Binding-site contacts:
Ligand atom O7 contacts residue ASN61 of chain 1.A at 3.8 Å.
Ligand atom C2 contacts residue ASN61 of chain 1.A at 2.5 Å.
Ligand atom C5 contacts residue TYR28 of chain 1.A at 4.0 Å (hydrophobic).
Ligand atom C4 contacts residue ASN61 of chain 1.A at 4.3 Å.
Ligand atom C1 contacts residue TYR28 of chain 1.A at 3.5 Å (hydrophobic).
Ligand atom C3 contacts residue ASN61 of chain 1.A at 3.8 Å.
Ligand atom C5 contacts residue ASN61 of chain 1.A at 3.6 Å.
Ligand atom C1 contacts residue ASN61 of chain 1.A at 1.4 Å.
Ligand atom C7 contacts residue ASN61 of chain 1.A at 3.3 Å.
Ligand atom C2 contacts residue TYR28 of chain 1.A at 4.5 Å (hydrophobic).
Ligand atom N2 contacts residue ASN61 of chain 1.A at 2.8 Å (h-bond).
Ligand atom C8 contacts residue ASN61 of chain 1.A at 3.6 Å.
Ligand atom N2 contacts residue TYR28 of chain 1.A at 4.4 Å.
Ligand atom O5 contacts residue ASN61 of chain 1.A at 2.4 Å (h-bond).
Ligand atom O5 contacts residue TYR28 of chain 1.A at 4.0 Å.

Sequence of chain 1.A:
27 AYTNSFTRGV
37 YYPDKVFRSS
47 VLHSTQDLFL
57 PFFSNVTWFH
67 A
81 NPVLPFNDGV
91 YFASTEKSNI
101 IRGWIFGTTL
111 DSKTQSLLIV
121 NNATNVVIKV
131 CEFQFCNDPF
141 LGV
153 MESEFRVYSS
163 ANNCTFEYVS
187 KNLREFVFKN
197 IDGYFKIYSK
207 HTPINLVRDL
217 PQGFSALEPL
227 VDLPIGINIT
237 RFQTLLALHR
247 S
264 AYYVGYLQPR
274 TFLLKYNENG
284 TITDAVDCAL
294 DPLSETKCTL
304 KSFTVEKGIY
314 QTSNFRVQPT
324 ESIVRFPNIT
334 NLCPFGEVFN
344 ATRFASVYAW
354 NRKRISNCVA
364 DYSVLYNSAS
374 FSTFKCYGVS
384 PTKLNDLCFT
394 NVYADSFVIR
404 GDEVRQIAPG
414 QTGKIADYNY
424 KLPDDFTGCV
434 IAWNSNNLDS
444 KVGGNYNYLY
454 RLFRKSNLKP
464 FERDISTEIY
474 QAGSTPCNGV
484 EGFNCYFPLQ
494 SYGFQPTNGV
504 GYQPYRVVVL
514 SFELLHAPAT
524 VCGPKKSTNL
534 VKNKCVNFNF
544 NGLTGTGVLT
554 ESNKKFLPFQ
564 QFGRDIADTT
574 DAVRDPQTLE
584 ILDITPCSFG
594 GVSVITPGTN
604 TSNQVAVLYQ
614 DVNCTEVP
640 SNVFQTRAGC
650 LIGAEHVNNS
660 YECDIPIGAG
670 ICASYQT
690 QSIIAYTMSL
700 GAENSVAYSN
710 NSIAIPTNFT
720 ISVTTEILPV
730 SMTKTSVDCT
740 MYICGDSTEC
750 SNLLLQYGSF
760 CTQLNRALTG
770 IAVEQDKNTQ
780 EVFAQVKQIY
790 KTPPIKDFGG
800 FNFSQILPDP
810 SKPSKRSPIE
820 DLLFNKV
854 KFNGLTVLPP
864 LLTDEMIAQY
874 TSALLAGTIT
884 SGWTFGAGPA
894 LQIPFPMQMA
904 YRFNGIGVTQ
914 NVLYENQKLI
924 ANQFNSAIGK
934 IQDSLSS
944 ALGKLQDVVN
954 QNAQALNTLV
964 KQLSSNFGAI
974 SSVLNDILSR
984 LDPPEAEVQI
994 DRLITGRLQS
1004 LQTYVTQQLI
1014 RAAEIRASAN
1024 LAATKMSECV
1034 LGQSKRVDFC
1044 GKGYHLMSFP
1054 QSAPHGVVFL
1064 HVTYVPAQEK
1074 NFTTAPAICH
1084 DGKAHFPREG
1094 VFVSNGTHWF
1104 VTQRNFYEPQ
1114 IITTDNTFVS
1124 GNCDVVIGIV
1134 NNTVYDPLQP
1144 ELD

This small molecule binds to this protein.
Small molecule (SMILES): CC(=O)N[C@@H]1[C@@H](O)[C@H](O)[C@@H](CO)O[C@H]1O